The protein below binds the small molecule below.
Small molecule (SMILES): O=C([O-])/C(F)=C\c1ccc(O)cc1

Binding-site contacts:
Ligand atom F1 contacts residue TYR95 of chain 1.A at 3.7 Å.
Ligand atom F1 contacts residue TYR36 of chain 1.B at 3.3 Å.
Ligand atom C5 contacts residue SER63 of chain 1.B at 3.7 Å.
Ligand atom C2 contacts residue VAL106 of chain 1.B at 3.6 Å (hydrophobic).
Ligand atom C7 contacts residue TYR95 of chain 1.A at 3.5 Å (hydrophobic).
Ligand atom O2 contacts residue SER63 of chain 1.B at 3.9 Å.
Ligand atom C6 contacts residue PRO1 of chain 1.B at 3.8 Å (hydrophobic).
Ligand atom C6 contacts residue SER63 of chain 1.B at 4.0 Å.
Ligand atom O1 contacts residue ASN97 of chain 1.A at 2.7 Å (h-bond).
Ligand atom O1 contacts residue MET2 of chain 1.B at 3.7 Å.
Ligand atom O2 contacts residue LYS32 of chain 1.B at 3.8 Å.
Ligand atom C4 contacts residue ASN97 of chain 1.A at 3.5 Å.
Ligand atom C5 contacts residue ILE64 of chain 1.B at 4.0 Å (hydrophobic).
Ligand atom C7 contacts residue PRO1 of chain 1.B at 3.3 Å (hydrophobic).
Ligand atom C1 contacts residue VAL106 of chain 1.B at 4.0 Å (hydrophobic).
Ligand atom O2 contacts residue PRO1 of chain 1.B at 2.4 Å (h-bond).
Ligand atom O3 contacts residue ILE64 of chain 1.B at 3.9 Å.
Ligand atom C8 contacts residue TYR95 of chain 1.A at 4.0 Å (hydrophobic).
Ligand atom O2 contacts residue ILE64 of chain 1.B at 3.6 Å (h-bond).
Ligand atom O1 contacts residue MET101 of chain 1.B at 3.5 Å.
Ligand atom O1 contacts residue HIS62 of chain 1.B at 3.1 Å.
Ligand atom C6 contacts residue ILE64 of chain 1.B at 3.7 Å (hydrophobic).
Ligand atom C3 contacts residue TYR95 of chain 1.A at 4.0 Å (hydrophobic).
Ligand atom C8 contacts residue PRO1 of chain 1.B at 3.2 Å (hydrophobic).
Ligand atom C7 contacts residue PHE113 of chain 1.B at 4.0 Å (hydrophobic).
Ligand atom F1 contacts residue PHE113 of chain 1.B at 3.7 Å.
Ligand atom C9 contacts residue LYS32 of chain 1.B at 3.8 Å.
Ligand atom O3 contacts residue LYS32 of chain 1.B at 2.8 Å (salt-bridge).
Ligand atom C3 contacts residue ASN97 of chain 1.A at 3.6 Å.
Ligand atom C3 contacts residue MET2 of chain 1.B at 3.7 Å (hydrophobic).
Ligand atom C5 contacts residue HIS62 of chain 1.B at 3.8 Å.
Ligand atom F1 contacts residue PRO1 of chain 1.B at 4.0 Å.
Ligand atom C1 contacts residue PRO1 of chain 1.B at 3.5 Å (hydrophobic).
Ligand atom C4 contacts residue VAL106 of chain 1.B at 4.0 Å (hydrophobic).
Ligand atom C9 contacts residue PRO1 of chain 1.B at 3.1 Å (hydrophobic).
Ligand atom C5 contacts residue VAL106 of chain 1.B at 4.0 Å (hydrophobic).
Ligand atom C4 contacts residue HIS62 of chain 1.B at 3.8 Å.
Ligand atom C2 contacts residue TYR95 of chain 1.A at 3.5 Å (hydrophobic).
Ligand atom C4 contacts residue MET2 of chain 1.B at 3.9 Å (hydrophobic).
Ligand atom C3 contacts residue VAL106 of chain 1.B at 3.7 Å (hydrophobic).

Sequence of chain 1.A:
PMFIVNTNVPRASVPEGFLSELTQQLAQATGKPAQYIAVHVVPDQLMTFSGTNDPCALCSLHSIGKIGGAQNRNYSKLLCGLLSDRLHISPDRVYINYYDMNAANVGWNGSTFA

Sequence of chain 1.B:
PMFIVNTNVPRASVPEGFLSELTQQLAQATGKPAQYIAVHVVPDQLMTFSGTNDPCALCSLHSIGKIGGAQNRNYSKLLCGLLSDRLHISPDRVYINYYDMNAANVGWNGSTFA